Binding-site contacts:
Ligand atom O1 contacts residue PHE280 of chain 2.A at 3.6 Å.
Ligand atom C2 contacts residue BYN1 of chain 2.E at 3.3 Å.
Ligand atom C10 contacts residue TYR394 of chain 2.A at 3.9 Å (hydrophobic).
Ligand atom C10 contacts residue PHE437 of chain 2.A at 3.6 Å (hydrophobic).
Ligand atom C6 contacts residue LEU439 of chain 2.A at 3.9 Å (hydrophobic).
Ligand atom C6 contacts residue BYN1 of chain 2.E at 3.2 Å.
Ligand atom C2 contacts residue PHE437 of chain 2.A at 4.0 Å (hydrophobic).
Ligand atom O2 contacts residue GLU282 of chain 2.A at 3.2 Å.
Ligand atom C1 contacts residue BYN1 of chain 2.E at 3.4 Å.
Ligand atom O1 contacts residue ARG173 of chain 2.A at 2.8 Å (salt-bridge).
Ligand atom C11 contacts residue ARG173 of chain 2.A at 4.0 Å.
Ligand atom C10 contacts residue GLN190 of chain 2.A at 3.6 Å.
Ligand atom C5 contacts residue BYN1 of chain 2.E at 2.2 Å.
Ligand atom C7 contacts residue LEU439 of chain 2.A at 3.4 Å (hydrophobic).
Ligand atom C10 contacts residue BYN1 of chain 2.E at 3.3 Å.
Ligand atom C9 contacts residue TYR394 of chain 2.A at 4.0 Å (hydrophobic).
Ligand atom C6 contacts residue PHE437 of chain 2.A at 3.8 Å (hydrophobic).
Ligand atom C4 contacts residue THR395 of chain 2.A at 4.0 Å.
Ligand atom O1 contacts residue GLU282 of chain 2.A at 3.6 Å.
Ligand atom C1 contacts residue PHE437 of chain 2.A at 3.8 Å (hydrophobic).
Ligand atom C9 contacts residue BYN1 of chain 2.E at 3.5 Å.
Ligand atom C11 contacts residue GLU282 of chain 2.A at 3.9 Å.
Ligand atom C8 contacts residue MET283 of chain 2.A at 3.3 Å (hydrophobic).
Ligand atom C5 contacts residue LEU439 of chain 2.A at 2.9 Å (hydrophobic).
Ligand atom C11 contacts residue BYN1 of chain 2.E at 1.7 Å.
Ligand atom C1 contacts residue MET283 of chain 2.A at 3.8 Å (hydrophobic).
Ligand atom C11 contacts residue LEU439 of chain 2.A at 3.7 Å (hydrophobic).
Ligand atom C4 contacts residue PHE437 of chain 2.A at 3.6 Å (hydrophobic).
Ligand atom C7 contacts residue BYN1 of chain 2.E at 1.6 Å.
Ligand atom C3 contacts residue MET283 of chain 2.A at 3.1 Å (hydrophobic).
Ligand atom C9 contacts residue THR395 of chain 2.A at 3.9 Å.
Ligand atom C3 contacts residue BYN1 of chain 2.E at 3.5 Å.
Ligand atom C9 contacts residue GLN190 of chain 2.A at 3.5 Å.
Ligand atom O2 contacts residue MET283 of chain 2.A at 2.9 Å (h-bond).
Ligand atom C9 contacts residue PHE437 of chain 2.A at 3.7 Å (hydrophobic).
Ligand atom C8 contacts residue BYN1 of chain 2.E at 2.5 Å.
Ligand atom O1 contacts residue BYN1 of chain 2.E at 2.0 Å (h-bond).
Ligand atom C4 contacts residue BYN1 of chain 2.E at 3.5 Å.
Ligand atom C2 contacts residue LEU439 of chain 2.A at 3.5 Å (hydrophobic).
Ligand atom O2 contacts residue BYN1 of chain 2.E at 2.8 Å (h-bond).

Sequence of chain 2.A:
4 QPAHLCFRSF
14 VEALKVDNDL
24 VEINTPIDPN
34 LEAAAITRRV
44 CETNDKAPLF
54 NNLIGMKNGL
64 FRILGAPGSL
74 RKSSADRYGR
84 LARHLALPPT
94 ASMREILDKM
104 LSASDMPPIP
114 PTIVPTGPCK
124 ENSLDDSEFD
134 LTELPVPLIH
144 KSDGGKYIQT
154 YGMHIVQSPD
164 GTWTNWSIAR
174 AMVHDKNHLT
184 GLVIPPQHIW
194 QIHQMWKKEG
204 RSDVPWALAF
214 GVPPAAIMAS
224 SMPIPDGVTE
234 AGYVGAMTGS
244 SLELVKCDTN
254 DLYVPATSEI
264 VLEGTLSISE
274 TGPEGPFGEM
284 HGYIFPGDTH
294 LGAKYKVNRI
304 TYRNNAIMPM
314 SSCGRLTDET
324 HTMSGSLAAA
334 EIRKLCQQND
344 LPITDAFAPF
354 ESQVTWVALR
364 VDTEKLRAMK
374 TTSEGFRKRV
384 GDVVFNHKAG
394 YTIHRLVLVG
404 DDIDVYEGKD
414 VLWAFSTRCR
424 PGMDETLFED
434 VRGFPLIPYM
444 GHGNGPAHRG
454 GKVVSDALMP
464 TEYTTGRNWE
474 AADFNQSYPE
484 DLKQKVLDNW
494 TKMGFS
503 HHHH

This small molecule binds to this protein.
Small molecule (SMILES): O=C(O)c1ccc2ccccc2c1